Sequence of chain 1.H:
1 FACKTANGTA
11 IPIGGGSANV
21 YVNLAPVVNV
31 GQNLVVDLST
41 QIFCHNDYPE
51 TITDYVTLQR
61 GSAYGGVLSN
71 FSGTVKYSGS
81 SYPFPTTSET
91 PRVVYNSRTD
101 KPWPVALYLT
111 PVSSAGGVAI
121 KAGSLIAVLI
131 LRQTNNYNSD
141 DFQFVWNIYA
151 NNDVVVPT

Binding-site contacts:
Ligand atom O3 contacts residue PHE142 of chain 1.H at 3.8 Å.
Ligand atom O6 contacts residue PHE1 of chain 1.H at 2.8 Å (h-bond).
Ligand atom C5 contacts residue ASP54 of chain 1.H at 3.9 Å.
Ligand atom CAK contacts residue TYR48 of chain 1.H at 3.2 Å (hydrophobic).
Ligand atom C3 contacts residue GLN133 of chain 1.H at 3.8 Å.
Ligand atom O6 contacts residue ASN46 of chain 1.H at 3.5 Å (h-bond).
Ligand atom C5 contacts residue PHE1 of chain 1.H at 3.6 Å (hydrophobic).
Ligand atom O6 contacts residue ASP54 of chain 1.H at 2.5 Å (salt-bridge).
Ligand atom O6 contacts residue ASP47 of chain 1.H at 3.4 Å (salt-bridge).
Ligand atom CAG contacts residue TYR48 of chain 1.H at 3.4 Å (hydrophobic).
Ligand atom C1 contacts residue PHE1 of chain 1.H at 3.9 Å (hydrophobic).
Ligand atom O3 contacts residue ASP140 of chain 1.H at 2.8 Å (salt-bridge).
Ligand atom O2 contacts residue PHE1 of chain 1.H at 2.7 Å (h-bond).
Ligand atom CAH contacts residue TYR137 of chain 1.H at 3.3 Å (hydrophobic).
Ligand atom O3 contacts residue GLN133 of chain 1.H at 3.0 Å (h-bond).
Ligand atom C2 contacts residue PHE1 of chain 1.H at 3.8 Å (hydrophobic).
Ligand atom CAD contacts residue TYR48 of chain 1.H at 3.7 Å (hydrophobic).
Ligand atom C6 contacts residue ASN46 of chain 1.H at 3.8 Å.
Ligand atom O4 contacts residue ASN135 of chain 1.H at 3.3 Å (h-bond).
Ligand atom C6 contacts residue PHE1 of chain 1.H at 3.7 Å (hydrophobic).
Ligand atom O4 contacts residue ASP54 of chain 1.H at 2.7 Å (salt-bridge).
Ligand atom C4 contacts residue PHE1 of chain 1.H at 3.5 Å (hydrophobic).
Ligand atom C4 contacts residue GLN133 of chain 1.H at 3.5 Å.
Ligand atom O5 contacts residue PHE1 of chain 1.H at 3.1 Å (h-bond).
Ligand atom C6 contacts residue ILE52 of chain 1.H at 3.9 Å (hydrophobic).
Ligand atom CAI contacts residue TYR48 of chain 1.H at 3.6 Å (hydrophobic).
Ligand atom C6 contacts residue ASP54 of chain 1.H at 3.4 Å.
Ligand atom O4 contacts residue ILE52 of chain 1.H at 3.5 Å.
Ligand atom O3 contacts residue ASN135 of chain 1.H at 3.8 Å.
Ligand atom CAH contacts residue TYR48 of chain 1.H at 3.7 Å (hydrophobic).
Ligand atom O4 contacts residue GLN133 of chain 1.H at 3.4 Å (h-bond).
Ligand atom CAJ contacts residue TYR48 of chain 1.H at 3.4 Å (hydrophobic).
Ligand atom CAI contacts residue TYR137 of chain 1.H at 3.6 Å (hydrophobic).
Ligand atom C6 contacts residue TYR48 of chain 1.H at 3.6 Å (hydrophobic).
Ligand atom C4 contacts residue ASP54 of chain 1.H at 3.2 Å.
Ligand atom C3 contacts residue ASP140 of chain 1.H at 3.2 Å.
Ligand atom CAE contacts residue TYR48 of chain 1.H at 3.6 Å (hydrophobic).
Ligand atom CAL contacts residue TYR48 of chain 1.H at 3.3 Å (hydrophobic).
Ligand atom O5 contacts residue ASP47 of chain 1.H at 3.6 Å.
Ligand atom O2 contacts residue ILE13 of chain 1.H at 3.8 Å.

A protein and the small-molecule ligand that binds it are described below.
Small molecule (SMILES): OC[C@H]1O[C@H](Oc2ccc(-c3ccccc3)cc2)[C@@H](O)[C@@H](O)[C@@H]1O